Binding-site contacts:
Ligand atom O4 contacts residue SO41 of chain 1.M at 3.4 Å (h-bond).
Ligand atom C5 contacts residue ASP192 of chain 1.A at 4.2 Å.
Ligand atom C5 contacts residue GLY191 of chain 1.C at 3.2 Å.
Ligand atom C4 contacts residue SO41 of chain 1.M at 4.3 Å.
Ligand atom O5 contacts residue ASP192 of chain 1.A at 3.6 Å.
Ligand atom C5 contacts residue TYR212 of chain 1.C at 4.4 Å (hydrophobic).
Ligand atom C5 contacts residue SO41 of chain 1.M at 3.9 Å.
Ligand atom O3 contacts residue ASP192 of chain 1.A at 4.1 Å.
Ligand atom O3 contacts residue GLU214 of chain 1.C at 3.3 Å (salt-bridge).
Ligand atom O5 contacts residue GLY191 of chain 1.A at 3.9 Å.
Ligand atom O1 contacts residue TYR194 of chain 1.A at 3.8 Å.
Ligand atom C3 contacts residue TYR212 of chain 1.C at 4.4 Å (hydrophobic).
Ligand atom C1 contacts residue GLU214 of chain 1.C at 4.1 Å.
Ligand atom C4 contacts residue ASP192 of chain 1.A at 4.3 Å.
Ligand atom O1 contacts residue GLU214 of chain 1.C at 4.2 Å.
Ligand atom O3 contacts residue TYR194 of chain 1.A at 3.6 Å.
Ligand atom O5 contacts residue GLY191 of chain 1.C at 3.3 Å.
Ligand atom O2 contacts residue ASP192 of chain 1.A at 3.9 Å.
Ligand atom O5 contacts residue SO41 of chain 1.M at 4.2 Å.
Ligand atom C3 contacts residue GLU214 of chain 1.C at 3.9 Å.
Ligand atom O4 contacts residue TYR212 of chain 1.C at 4.1 Å.

The small molecule below binds the protein below.
Small molecule (SMILES): O=C[C@H](O)[C@@H](O)[C@@H](O)CO

Sequence of chain 1.C:
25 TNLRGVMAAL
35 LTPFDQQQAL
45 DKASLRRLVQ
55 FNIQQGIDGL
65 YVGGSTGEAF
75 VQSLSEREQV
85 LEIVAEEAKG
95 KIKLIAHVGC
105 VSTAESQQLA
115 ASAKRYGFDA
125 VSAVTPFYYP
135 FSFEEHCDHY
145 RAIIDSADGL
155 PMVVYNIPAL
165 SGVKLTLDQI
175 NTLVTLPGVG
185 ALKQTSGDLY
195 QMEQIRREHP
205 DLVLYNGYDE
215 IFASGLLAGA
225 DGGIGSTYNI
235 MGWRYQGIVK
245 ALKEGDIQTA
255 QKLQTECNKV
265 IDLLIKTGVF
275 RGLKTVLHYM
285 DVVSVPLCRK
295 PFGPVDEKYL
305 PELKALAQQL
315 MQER

Sequence of chain 1.A:
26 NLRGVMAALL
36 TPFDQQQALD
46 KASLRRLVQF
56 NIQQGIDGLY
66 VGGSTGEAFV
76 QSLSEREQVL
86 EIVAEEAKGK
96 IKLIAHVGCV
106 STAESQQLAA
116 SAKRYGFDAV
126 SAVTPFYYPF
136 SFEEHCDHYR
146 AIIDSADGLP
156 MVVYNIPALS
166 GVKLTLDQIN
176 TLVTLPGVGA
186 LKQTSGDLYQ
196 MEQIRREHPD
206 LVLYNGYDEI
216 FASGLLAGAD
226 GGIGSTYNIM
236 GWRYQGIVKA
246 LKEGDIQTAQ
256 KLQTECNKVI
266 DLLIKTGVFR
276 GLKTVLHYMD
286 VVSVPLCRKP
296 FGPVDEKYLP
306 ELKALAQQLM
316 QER